The protein below binds the small molecule below.
Small molecule (SMILES): O=c1c(NCCCCCCO)c(NCCOCCO)c1=O

Sequence of chain 1.B:
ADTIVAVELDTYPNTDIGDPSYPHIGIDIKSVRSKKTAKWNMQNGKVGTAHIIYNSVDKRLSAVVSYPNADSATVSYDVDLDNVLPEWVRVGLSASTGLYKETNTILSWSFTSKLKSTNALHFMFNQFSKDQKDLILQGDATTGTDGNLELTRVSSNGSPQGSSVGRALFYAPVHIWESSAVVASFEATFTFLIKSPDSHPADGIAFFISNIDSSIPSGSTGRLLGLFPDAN

Binding-site contacts:
Ligand atom O4 contacts residue TYR100 of chain 1.B at 4.0 Å.
Ligand atom O2 contacts residue PRO13 of chain 1.B at 3.5 Å (h-bond).
Ligand atom C12 contacts residue TYR100 of chain 1.B at 4.2 Å (hydrophobic).
Ligand atom C4 contacts residue TYR12 of chain 1.B at 3.7 Å (hydrophobic).
Ligand atom C13 contacts residue DC1 of chain 1.D at 3.2 Å.
Ligand atom O1 contacts residue MAN1 of chain 1.J at 4.0 Å.
Ligand atom O2 contacts residue ASN14 of chain 1.B at 4.0 Å.
Ligand atom C7 contacts residue PRO13 of chain 1.B at 3.2 Å (hydrophobic).
Ligand atom C8 contacts residue PRO13 of chain 1.B at 3.2 Å (hydrophobic).
Ligand atom C2 contacts residue TYR12 of chain 1.B at 3.9 Å (hydrophobic).
Ligand atom N1 contacts residue TYR12 of chain 1.B at 2.7 Å (h-bond).
Ligand atom C7 contacts residue THR15 of chain 1.B at 3.9 Å.
Ligand atom C14 contacts residue TYR12 of chain 1.B at 3.4 Å (hydrophobic).
Ligand atom N2 contacts residue TYR12 of chain 1.B at 4.1 Å.
Ligand atom C5 contacts residue TYR12 of chain 1.B at 3.5 Å (hydrophobic).
Ligand atom O2 contacts residue THR15 of chain 1.B at 3.4 Å (h-bond).
Ligand atom C9 contacts residue HIS205 of chain 1.B at 3.5 Å.
Ligand atom C5 contacts residue PRO13 of chain 1.B at 3.9 Å (hydrophobic).
Ligand atom C12 contacts residue DC1 of chain 1.D at 4.2 Å.
Ligand atom O6 contacts residue MAN1 of chain 1.J at 1.4 Å.
Ligand atom C9 contacts residue DC1 of chain 1.D at 2.7 Å.
Ligand atom C8 contacts residue THR15 of chain 1.B at 3.9 Å.
Ligand atom C3 contacts residue TYR12 of chain 1.B at 4.1 Å (hydrophobic).
Ligand atom O4 contacts residue HIS205 of chain 1.B at 4.1 Å.
Ligand atom O4 contacts residue DC1 of chain 1.D at 1.6 Å.
Ligand atom C2 contacts residue MAN1 of chain 1.J at 3.5 Å.
Ligand atom O3 contacts residue THR15 of chain 1.B at 3.3 Å.
Ligand atom C13 contacts residue TYR12 of chain 1.B at 3.1 Å (hydrophobic).
Ligand atom N2 contacts residue DC1 of chain 1.D at 3.3 Å (h-bond).
Ligand atom C10 contacts residue DC1 of chain 1.D at 3.1 Å.
Ligand atom C6 contacts residue TYR12 of chain 1.B at 4.0 Å (hydrophobic).
Ligand atom C14 contacts residue DC1 of chain 1.D at 3.8 Å.
Ligand atom C12 contacts residue TYR12 of chain 1.B at 3.2 Å (hydrophobic).
Ligand atom C6 contacts residue DC1 of chain 1.D at 4.2 Å.
Ligand atom O2 contacts residue ASP16 of chain 1.B at 4.5 Å.
Ligand atom C6 contacts residue PRO13 of chain 1.B at 3.9 Å (hydrophobic).
Ligand atom C1 contacts residue MAN1 of chain 1.J at 2.4 Å.
Ligand atom C9 contacts residue TYR100 of chain 1.B at 4.2 Å (hydrophobic).
Ligand atom O3 contacts residue PRO13 of chain 1.B at 3.4 Å (h-bond).
Ligand atom C11 contacts residue DC1 of chain 1.D at 3.9 Å.